Sequence of chain 2.A:
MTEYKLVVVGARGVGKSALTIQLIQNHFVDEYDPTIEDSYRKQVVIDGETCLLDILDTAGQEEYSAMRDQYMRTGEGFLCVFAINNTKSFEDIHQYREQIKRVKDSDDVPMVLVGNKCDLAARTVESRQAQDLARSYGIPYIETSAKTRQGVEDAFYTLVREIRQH

The small molecule below binds the protein below.
Small molecule (SMILES): Nc1nc2c(ncn2[C@@H]2O[C@H](CO[P](=O)(O)O[P](=O)(O)NP(=O)(O)O)[C@@H](O)[C@H]2O)c(=O)[nH]1

Binding-site contacts:
Ligand atom O3G contacts residue GLY60 of chain 2.A at 2.8 Å (h-bond).
Ligand atom C3' contacts residue GLU31 of chain 2.A at 3.3 Å.
Ligand atom O3' contacts residue GLU31 of chain 2.A at 3.4 Å (salt-bridge).
Ligand atom O1B contacts residue GLY15 of chain 2.A at 2.9 Å (h-bond).
Ligand atom O1A contacts residue GLY15 of chain 2.A at 3.3 Å.
Ligand atom PG contacts residue MG1 of chain 2.B at 3.5 Å.
Ligand atom O2' contacts residue ASP30 of chain 2.A at 3.3 Å.
Ligand atom O6 contacts residue ASP119 of chain 2.A at 3.4 Å (salt-bridge).
Ligand atom O2' contacts residue VAL29 of chain 2.A at 2.8 Å (h-bond).
Ligand atom N7 contacts residue ASN116 of chain 2.A at 3.4 Å (h-bond).
Ligand atom O3G contacts residue ARG12 of chain 2.A at 3.1 Å.
Ligand atom N3B contacts residue GLY13 of chain 2.A at 3.0 Å (h-bond).
Ligand atom O2B contacts residue LYS16 of chain 2.A at 3.6 Å.
Ligand atom O6 contacts residue ALA146 of chain 2.A at 2.9 Å (h-bond).
Ligand atom PB contacts residue MG1 of chain 2.B at 3.5 Å.
Ligand atom O2B contacts residue MG1 of chain 2.B at 2.3 Å.
Ligand atom O1A contacts residue SER17 of chain 2.A at 3.6 Å.
Ligand atom O2G contacts residue MG1 of chain 2.B at 2.4 Å.
Ligand atom O2B contacts residue SER17 of chain 2.A at 3.1 Å (h-bond).
Ligand atom O4' contacts residue LYS117 of chain 2.A at 3.3 Å (salt-bridge).
Ligand atom C5' contacts residue GLY13 of chain 2.A at 3.5 Å.
Ligand atom O1G contacts residue PRO34 of chain 2.A at 3.6 Å.
Ligand atom O2G contacts residue THR35 of chain 2.A at 3.5 Å (h-bond).
Ligand atom O6 contacts residue SER145 of chain 2.A at 3.4 Å (h-bond).
Ligand atom N7 contacts residue ALA18 of chain 2.A at 3.6 Å.
Ligand atom O6 contacts residue LYS147 of chain 2.A at 3.4 Å (salt-bridge).
Ligand atom O1B contacts residue LYS16 of chain 2.A at 3.0 Å (salt-bridge).
Ligand atom O1A contacts residue ALA18 of chain 2.A at 3.0 Å (h-bond).
Ligand atom O1G contacts residue ARG12 of chain 2.A at 2.6 Å (salt-bridge).
Ligand atom O6 contacts residue ASN116 of chain 2.A at 3.6 Å.
Ligand atom O3G contacts residue LYS16 of chain 2.A at 2.8 Å (salt-bridge).
Ligand atom C8 contacts residue ALA18 of chain 2.A at 3.5 Å (hydrophobic).
Ligand atom PG contacts residue ARG12 of chain 2.A at 3.6 Å.
Ligand atom O1B contacts residue VAL14 of chain 2.A at 3.3 Å (h-bond).
Ligand atom N2 contacts residue ASP119 of chain 2.A at 3.2 Å (salt-bridge).
Ligand atom O4' contacts residue GLY13 of chain 2.A at 3.6 Å (h-bond).
Ligand atom O2' contacts residue PHE28 of chain 2.A at 3.3 Å.
Ligand atom N2 contacts residue LEU120 of chain 2.A at 3.3 Å.
Ligand atom N1 contacts residue ASP119 of chain 2.A at 3.1 Å (salt-bridge).
Ligand atom O3A contacts residue GLY15 of chain 2.A at 3.1 Å (h-bond).